Binding-site contacts:
Ligand atom O contacts residue THR228 of chain 1.A at 3.2 Å (h-bond).
Ligand atom O contacts residue PHE87 of chain 1.B at 4.5 Å.
Ligand atom CA contacts residue LEU141 of chain 1.B at 4.0 Å (hydrophobic).
Ligand atom OXT contacts residue ARG89 of chain 1.B at 2.9 Å (salt-bridge).
Ligand atom N contacts residue PHE87 of chain 1.B at 4.1 Å.
Ligand atom N contacts residue PHE183 of chain 1.A at 4.2 Å.
Ligand atom O contacts residue ARG89 of chain 1.B at 2.8 Å (salt-bridge).
Ligand atom OXT contacts residue PHE87 of chain 1.B at 3.4 Å.
Ligand atom N contacts residue THR228 of chain 1.A at 4.3 Å.
Ligand atom CA contacts residue PHE183 of chain 1.A at 4.2 Å (hydrophobic).
Ligand atom C contacts residue ARG89 of chain 1.B at 3.3 Å.
Ligand atom CA contacts residue PHE87 of chain 1.B at 3.8 Å (hydrophobic).
Ligand atom N contacts residue PHE231 of chain 1.A at 3.6 Å.
Ligand atom C contacts residue LEU141 of chain 1.B at 4.5 Å (hydrophobic).
Ligand atom OXT contacts residue SER153 of chain 1.B at 2.7 Å (h-bond).
Ligand atom CA contacts residue PHE231 of chain 1.A at 4.4 Å (hydrophobic).
Ligand atom O contacts residue TYR226 of chain 1.A at 4.5 Å.
Ligand atom N contacts residue TYR226 of chain 1.A at 3.6 Å.
Ligand atom C contacts residue THR228 of chain 1.A at 4.2 Å.
Ligand atom C contacts residue PHE87 of chain 1.B at 3.7 Å (hydrophobic).
Ligand atom C contacts residue SER153 of chain 1.B at 3.7 Å.
Ligand atom CA contacts residue SER153 of chain 1.B at 4.1 Å.

This small molecule binds to this protein.
Small molecule (SMILES): NCC(=O)O

Sequence of chain 1.A:
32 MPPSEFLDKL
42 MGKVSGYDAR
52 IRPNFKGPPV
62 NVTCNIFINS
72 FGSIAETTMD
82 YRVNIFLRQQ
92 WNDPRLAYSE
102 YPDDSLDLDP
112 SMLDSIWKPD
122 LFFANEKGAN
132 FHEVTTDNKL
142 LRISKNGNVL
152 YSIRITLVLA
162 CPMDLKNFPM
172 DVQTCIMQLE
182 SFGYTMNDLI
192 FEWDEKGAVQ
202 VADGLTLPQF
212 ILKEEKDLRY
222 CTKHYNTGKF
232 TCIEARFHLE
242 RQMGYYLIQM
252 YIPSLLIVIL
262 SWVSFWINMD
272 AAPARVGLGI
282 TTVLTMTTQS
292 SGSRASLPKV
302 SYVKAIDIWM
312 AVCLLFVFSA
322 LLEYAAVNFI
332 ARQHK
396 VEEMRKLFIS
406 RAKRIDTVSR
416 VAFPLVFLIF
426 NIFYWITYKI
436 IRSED

Sequence of chain 1.B:
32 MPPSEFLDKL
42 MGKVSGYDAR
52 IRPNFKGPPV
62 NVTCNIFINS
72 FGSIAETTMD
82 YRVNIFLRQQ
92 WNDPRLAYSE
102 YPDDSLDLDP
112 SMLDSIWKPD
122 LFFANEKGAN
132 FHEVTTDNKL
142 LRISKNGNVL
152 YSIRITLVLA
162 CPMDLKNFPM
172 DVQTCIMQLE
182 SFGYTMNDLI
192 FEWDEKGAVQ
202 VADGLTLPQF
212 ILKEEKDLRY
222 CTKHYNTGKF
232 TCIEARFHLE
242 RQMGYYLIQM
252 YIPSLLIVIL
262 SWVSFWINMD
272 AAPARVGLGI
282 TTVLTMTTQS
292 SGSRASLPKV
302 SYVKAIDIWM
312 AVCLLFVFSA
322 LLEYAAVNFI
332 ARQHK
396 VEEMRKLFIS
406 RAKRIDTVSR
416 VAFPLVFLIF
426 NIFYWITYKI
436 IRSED